Binding-site contacts:
Ligand atom O3P contacts residue ARG131 of chain 1.A at 2.9 Å (salt-bridge).
Ligand atom CG contacts residue TRP232 of chain 1.A at 3.4 Å (hydrophobic).
Ligand atom P contacts residue ARG58 of chain 1.A at 3.7 Å.
Ligand atom C contacts residue LEU176 of chain 1.A at 3.5 Å (hydrophobic).
Ligand atom CA contacts residue LEU176 of chain 1.A at 3.7 Å (hydrophobic).
Ligand atom C contacts residue ASN177 of chain 1.A at 3.6 Å.
Ligand atom O1P contacts residue ARG58 of chain 1.A at 2.8 Å (salt-bridge).
Ligand atom CA contacts residue ASN228 of chain 1.A at 3.6 Å.
Ligand atom CD contacts residue GLU184 of chain 1.A at 3.4 Å.
Ligand atom O3P contacts residue TYR132 of chain 1.A at 2.7 Å (h-bond).
Ligand atom N contacts residue ASN177 of chain 1.A at 2.7 Å (h-bond).
Ligand atom CB contacts residue GLY173 of chain 1.A at 3.8 Å.
Ligand atom C contacts residue LEU231 of chain 1.A at 3.8 Å (hydrophobic).
Ligand atom C contacts residue ASN228 of chain 1.A at 3.8 Å.
Ligand atom P contacts residue ARG131 of chain 1.A at 3.7 Å.
Ligand atom OE1 contacts residue GLU184 of chain 1.A at 2.7 Å (salt-bridge).
Ligand atom CB contacts residue GLU184 of chain 1.A at 3.6 Å.
Ligand atom CD contacts residue TYR183 of chain 1.A at 3.8 Å (hydrophobic).
Ligand atom O3P contacts residue ASN177 of chain 1.A at 3.8 Å.
Ligand atom O contacts residue ASN228 of chain 1.A at 3.0 Å (h-bond).
Ligand atom P contacts residue TYR132 of chain 1.A at 3.7 Å.
Ligand atom N contacts residue ASN228 of chain 1.A at 3.0 Å (h-bond).
Ligand atom CG contacts residue LEU220 of chain 1.A at 3.7 Å (hydrophobic).
Ligand atom O contacts residue LEU176 of chain 1.A at 3.7 Å.
Ligand atom CD contacts residue TRP232 of chain 1.A at 3.4 Å (hydrophobic).
Ligand atom CB contacts residue ASN177 of chain 1.A at 3.4 Å.
Ligand atom N contacts residue LEU176 of chain 1.A at 3.5 Å.
Ligand atom CD contacts residue ILE221 of chain 1.A at 3.0 Å (hydrophobic).
Ligand atom O contacts residue VAL180 of chain 1.A at 3.5 Å.
Ligand atom O contacts residue LYS51 of chain 1.A at 3.7 Å.
Ligand atom O contacts residue LEU224 of chain 1.A at 3.8 Å.
Ligand atom CA contacts residue ASN177 of chain 1.A at 3.6 Å.
Ligand atom NE2 contacts residue LEU231 of chain 1.A at 3.3 Å.
Ligand atom CB contacts residue ASN177 of chain 1.A at 3.4 Å.
Ligand atom CA contacts residue ASN177 of chain 1.A at 3.5 Å.
Ligand atom OE1 contacts residue TYR183 of chain 1.A at 3.3 Å.
Ligand atom O1P contacts residue TYR132 of chain 1.A at 3.8 Å.
Ligand atom O2P contacts residue ARG131 of chain 1.A at 2.8 Å (salt-bridge).
Ligand atom O2P contacts residue ARG58 of chain 1.A at 3.0 Å (salt-bridge).
Ligand atom NE2 contacts residue TRP232 of chain 1.A at 3.3 Å (h-bond).

Sequence of chain 1.A:
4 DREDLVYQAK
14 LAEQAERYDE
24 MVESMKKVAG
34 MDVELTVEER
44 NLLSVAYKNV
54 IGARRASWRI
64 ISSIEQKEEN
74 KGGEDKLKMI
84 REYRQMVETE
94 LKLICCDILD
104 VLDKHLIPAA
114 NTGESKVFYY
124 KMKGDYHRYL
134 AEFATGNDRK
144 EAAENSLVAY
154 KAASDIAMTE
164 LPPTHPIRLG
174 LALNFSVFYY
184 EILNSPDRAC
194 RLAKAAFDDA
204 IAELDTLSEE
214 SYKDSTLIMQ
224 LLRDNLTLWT

A protein and the small-molecule ligand that binds it are described below.
Small molecule (SMILES): CCC[C@H](NC(=O)[C@H](CCC(N)=O)NC(=O)[C@@H](N)CCC)C(=O)N[C@@H](COP(=O)(O)O)C(=O)N[C@@H](C)C(=O)N1CCC[C@H]1C(=O)O